Binding-site contacts:
Ligand atom O contacts residue TRP120 of chain 1.A at 2.9 Å (h-bond).
Ligand atom CD contacts residue GLN62 of chain 1.A at 3.6 Å.
Ligand atom NE contacts residue GLY103 of chain 1.A at 3.5 Å (h-bond).
Ligand atom O contacts residue PHE59 of chain 1.A at 3.5 Å.
Ligand atom CB contacts residue LEU121 of chain 1.A at 3.6 Å (hydrophobic).
Ligand atom CZ contacts residue TRP120 of chain 1.A at 3.5 Å (hydrophobic).
Ligand atom O contacts residue LEU121 of chain 1.A at 3.8 Å.
Ligand atom CB contacts residue ASN101 of chain 1.A at 3.2 Å.
Ligand atom CG contacts residue TRP120 of chain 1.A at 3.4 Å (hydrophobic).
Ligand atom N contacts residue ARG54 of chain 1.A at 3.5 Å (salt-bridge).
Ligand atom NH2 contacts residue TRP120 of chain 1.A at 3.8 Å.
Ligand atom C contacts residue ARG54 of chain 1.A at 3.5 Å.
Ligand atom O contacts residue ARG54 of chain 1.A at 2.9 Å (salt-bridge).
Ligand atom CD contacts residue ASN101 of chain 1.A at 3.7 Å.
Ligand atom NH2 contacts residue GLY103 of chain 1.A at 3.8 Å.
Ligand atom CB contacts residue HIS125 of chain 1.A at 3.8 Å.
Ligand atom C contacts residue PHE59 of chain 1.A at 3.6 Å (hydrophobic).
Ligand atom C contacts residue ARG54 of chain 1.A at 3.9 Å.
Ligand atom CA contacts residue HIS125 of chain 1.A at 3.6 Å.
Ligand atom N contacts residue HIS125 of chain 1.A at 3.9 Å.
Ligand atom CD contacts residue ARG54 of chain 1.A at 3.7 Å.
Ligand atom CB contacts residue PHE59 of chain 1.A at 3.9 Å (hydrophobic).
Ligand atom O contacts residue PHE59 of chain 1.A at 3.4 Å.
Ligand atom NH2 contacts residue ASN101 of chain 1.A at 2.8 Å (h-bond).
Ligand atom NH1 contacts residue TRP120 of chain 1.A at 3.5 Å.
Ligand atom NE contacts residue ASN101 of chain 1.A at 3.0 Å (h-bond).
Ligand atom CA contacts residue PHE59 of chain 1.A at 3.7 Å (hydrophobic).
Ligand atom CG contacts residue ARG54 of chain 1.A at 3.7 Å.
Ligand atom NH2 contacts residue ARG54 of chain 1.A at 3.5 Å (salt-bridge).
Ligand atom O contacts residue GLN62 of chain 1.A at 3.5 Å (h-bond).
Ligand atom N contacts residue TRP120 of chain 1.A at 3.5 Å.
Ligand atom CZ contacts residue ASN101 of chain 1.A at 3.3 Å.
Ligand atom N contacts residue PHE59 of chain 1.A at 3.6 Å.
Ligand atom CD contacts residue PHE112 of chain 1.A at 3.6 Å (hydrophobic).
Ligand atom O contacts residue ALA100 of chain 1.A at 3.7 Å.
Ligand atom CG contacts residue PHE112 of chain 1.A at 3.6 Å (hydrophobic).
Ligand atom CB contacts residue HIS125 of chain 1.A at 3.8 Å.
Ligand atom O contacts residue ARG54 of chain 1.A at 3.7 Å.
Ligand atom CB contacts residue TRP120 of chain 1.A at 3.8 Å (hydrophobic).
Ligand atom CZ contacts residue GLY103 of chain 1.A at 3.8 Å.

Sequence of chain 1.A:
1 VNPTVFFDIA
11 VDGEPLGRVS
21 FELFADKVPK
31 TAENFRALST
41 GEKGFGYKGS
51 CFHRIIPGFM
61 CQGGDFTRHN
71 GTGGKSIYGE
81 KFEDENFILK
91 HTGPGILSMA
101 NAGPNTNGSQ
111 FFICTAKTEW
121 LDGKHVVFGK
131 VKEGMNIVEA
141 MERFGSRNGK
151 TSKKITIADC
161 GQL

This protein binds this small molecule.
Small molecule (SMILES): NC(N)=NCCC[C@@H](C=O)NC(=O)[C@@H]1CCCN1C(=O)[C@H](CCCN=C(N)N)NC(=O)[C@@H]1CCCN1C(=O)[C@H](CCCN=C(N)N)NC(=O)[C@@H]1CCCN1C(=O)[C@H](CCCN=C(N)N)NC(=O)[C@@H]1CCCN1